Binding-site contacts:
Ligand atom P contacts residue ARG19 of chain 52.A at 2.8 Å.
Ligand atom C2 contacts residue A3 of chain 52.B at 3.5 Å.
Ligand atom C4' contacts residue ARG15 of chain 52.A at 3.3 Å.
Ligand atom OP1 contacts residue LYS18 of chain 52.A at 3.7 Å.
Ligand atom C3' contacts residue ARG19 of chain 52.A at 3.4 Å.
Ligand atom C2' contacts residue ARG19 of chain 52.A at 3.6 Å.
Ligand atom N3 contacts residue A2 of chain 52.B at 3.7 Å.
Ligand atom C5 contacts residue ARG19 of chain 52.A at 2.9 Å.
Ligand atom C5' contacts residue ARG19 of chain 52.A at 3.2 Å.
Ligand atom C4 contacts residue ARG19 of chain 52.A at 3.9 Å.
Ligand atom O2 contacts residue A2 of chain 52.B at 3.7 Å.
Ligand atom C2 contacts residue A1 of chain 52.B at 3.1 Å.
Ligand atom C4 contacts residue A1 of chain 52.B at 3.4 Å.
Ligand atom O4 contacts residue A3 of chain 52.B at 2.8 Å (h-bond).
Ligand atom O2 contacts residue A1 of chain 52.B at 2.7 Å (h-bond).
Ligand atom C4' contacts residue ARG19 of chain 52.A at 3.7 Å.
Ligand atom N3 contacts residue A1 of chain 52.B at 2.7 Å (h-bond).
Ligand atom OP2 contacts residue ARG19 of chain 52.A at 2.1 Å (salt-bridge).
Ligand atom O4' contacts residue ARG19 of chain 52.A at 3.9 Å.
Ligand atom N1 contacts residue A3 of chain 52.B at 4.3 Å.
Ligand atom C6 contacts residue ARG19 of chain 52.A at 2.7 Å.
Ligand atom OP1 contacts residue ARG15 of chain 52.A at 2.5 Å.
Ligand atom C1' contacts residue ARG19 of chain 52.A at 4.3 Å.
Ligand atom C2 contacts residue A2 of chain 52.B at 3.9 Å.
Ligand atom O4 contacts residue A1 of chain 52.B at 3.0 Å (h-bond).
Ligand atom O5' contacts residue ARG19 of chain 52.A at 2.1 Å (salt-bridge).
Ligand atom O2 contacts residue A3 of chain 52.B at 3.2 Å.
Ligand atom N3 contacts residue A3 of chain 52.B at 2.8 Å (h-bond).
Ligand atom O3' contacts residue ARG15 of chain 52.A at 3.1 Å (salt-bridge).
Ligand atom N1 contacts residue ARG19 of chain 52.A at 3.9 Å.
Ligand atom OP1 contacts residue ARG19 of chain 52.A at 4.1 Å.
Ligand atom O5' contacts residue ARG15 of chain 52.A at 3.6 Å.
Ligand atom O3' contacts residue ARG19 of chain 52.A at 3.6 Å (salt-bridge).
Ligand atom C4 contacts residue A3 of chain 52.B at 3.6 Å.
Ligand atom OP1 contacts residue MET14 of chain 52.A at 3.8 Å.
Ligand atom OP2 contacts residue ALA16 of chain 52.A at 4.1 Å.
Ligand atom OP2 contacts residue ARG15 of chain 52.A at 2.5 Å.
Ligand atom C3' contacts residue ARG15 of chain 52.A at 3.8 Å.
Ligand atom P contacts residue ARG15 of chain 52.A at 3.1 Å.
Ligand atom C5' contacts residue ARG15 of chain 52.A at 2.5 Å.

The protein below binds the small molecule below.
Small molecule (SMILES): O=c1ccn([C@@H]2O[C@H](CO[P](=O)(O)O[C@H]3[C@@H](O)[C@H](n4ccc(=O)[nH]c4=O)O[C@@H]3CO[P](=O)(O)O[C@H]3[C@@H](O)[C@H](n4ccc(=O)[nH]c4=O)O[C@@H]3CO[P](=O)(O)O[C@H]3[C@@H](O)[C@H](n4ccc(=O)[nH]c4=O)O[C@@H]3COP(=O)=O)[C@@H](O)[C@H]2O)c(=O)[nH]1

Sequence of chain 52.A:
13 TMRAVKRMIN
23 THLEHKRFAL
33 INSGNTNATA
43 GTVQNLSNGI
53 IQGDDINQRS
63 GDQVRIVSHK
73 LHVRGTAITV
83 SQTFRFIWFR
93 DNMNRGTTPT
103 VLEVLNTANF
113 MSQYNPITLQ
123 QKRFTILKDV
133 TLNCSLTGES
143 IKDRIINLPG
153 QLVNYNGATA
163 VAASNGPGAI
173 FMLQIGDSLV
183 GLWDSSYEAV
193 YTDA